Sequence of chain 27.E:
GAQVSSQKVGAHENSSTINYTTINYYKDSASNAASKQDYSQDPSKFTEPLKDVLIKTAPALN

Binding-site contacts:
Ligand atom CG2 contacts residue ALA2 of chain 27.E at 4.0 Å (hydrophobic).
Ligand atom CG1 contacts residue ALA2 of chain 27.E at 4.5 Å (hydrophobic).
Ligand atom CA contacts residue VAL4 of chain 27.E at 3.3 Å (hydrophobic).
Ligand atom O contacts residue ALA2 of chain 27.E at 4.0 Å.
Ligand atom CG1 contacts residue GLN3 of chain 27.E at 3.3 Å.
Ligand atom OE1 contacts residue ASN25 of chain 27.E at 4.2 Å.
Ligand atom CA contacts residue VAL4 of chain 27.E at 4.1 Å (hydrophobic).
Ligand atom C contacts residue GLN3 of chain 27.E at 3.9 Å.
Ligand atom CB contacts residue VAL4 of chain 27.E at 4.4 Å (hydrophobic).
Ligand atom CB contacts residue GLN3 of chain 27.E at 4.0 Å.
Ligand atom C contacts residue ALA2 of chain 27.E at 3.5 Å (hydrophobic).
Ligand atom CB contacts residue ALA2 of chain 27.E at 4.4 Å (hydrophobic).
Ligand atom CB contacts residue ALA2 of chain 27.E at 3.3 Å (hydrophobic).
Ligand atom N contacts residue ALA2 of chain 27.E at 2.8 Å (h-bond).
Ligand atom OE2 contacts residue VAL4 of chain 27.E at 3.7 Å.
Ligand atom CG2 contacts residue SER5 of chain 27.E at 3.4 Å.
Ligand atom C contacts residue VAL4 of chain 27.E at 4.0 Å (hydrophobic).
Ligand atom C contacts residue ALA2 of chain 27.E at 4.0 Å (hydrophobic).
Ligand atom C contacts residue VAL4 of chain 27.E at 3.5 Å (hydrophobic).
Ligand atom CG2 contacts residue GLN3 of chain 27.E at 3.5 Å.
Ligand atom CA contacts residue ALA2 of chain 27.E at 3.9 Å (hydrophobic).
Ligand atom CG2 contacts residue VAL4 of chain 27.E at 3.4 Å (hydrophobic).
Ligand atom OG contacts residue GLN3 of chain 27.E at 3.3 Å (h-bond).
Ligand atom CA contacts residue ALA2 of chain 27.E at 3.3 Å (hydrophobic).
Ligand atom O contacts residue VAL4 of chain 27.E at 4.4 Å.
Ligand atom N contacts residue VAL4 of chain 27.E at 4.3 Å.
Ligand atom CG contacts residue VAL4 of chain 27.E at 4.4 Å (hydrophobic).
Ligand atom OE1 contacts residue VAL4 of chain 27.E at 3.6 Å.
Ligand atom N contacts residue GLY1 of chain 27.E at 4.5 Å.
Ligand atom N contacts residue GLN3 of chain 27.E at 4.5 Å.
Ligand atom O contacts residue VAL4 of chain 27.E at 3.2 Å (h-bond).
Ligand atom CA contacts residue GLN3 of chain 27.E at 4.5 Å.
Ligand atom CD contacts residue VAL4 of chain 27.E at 3.6 Å (hydrophobic).
Ligand atom N contacts residue VAL4 of chain 27.E at 3.1 Å (h-bond).
Ligand atom CB contacts residue VAL4 of chain 27.E at 4.0 Å (hydrophobic).
Ligand atom O contacts residue GLN3 of chain 27.E at 2.9 Å (h-bond).
Ligand atom CB contacts residue GLN3 of chain 27.E at 3.7 Å.

A protein and the small-molecule ligand that binds it are described below.
Small molecule (SMILES): CC[C@H](C)[C@H](N)C(=O)N[C@@H](CO)C(=O)N[C@@H](CCC(=O)O)C(=O)N[C@H](C=O)C(C)C